A protein and the small-molecule ligand that binds it are described below.
Small molecule (SMILES): Nc1nc2c(ncn2[C@@H]2O[C@H](CO[P](=O)(O)O[P](=O)(O)NP(=O)(O)O)[C@@H](O)[C@H]2O)c(=O)[nH]1

Binding-site contacts:
Ligand atom C8 contacts residue GLY16 of chain 1.C at 3.6 Å.
Ligand atom PG contacts residue MG1 of chain 1.I at 3.7 Å.
Ligand atom O2' contacts residue PHE29 of chain 1.C at 3.2 Å.
Ligand atom N3B contacts residue GLY14 of chain 1.C at 3.1 Å (h-bond).
Ligand atom PB contacts residue LYS17 of chain 1.C at 3.5 Å.
Ligand atom N2 contacts residue ASP120 of chain 1.C at 2.9 Å (salt-bridge).
Ligand atom N7 contacts residue ALA147 of chain 1.C at 3.7 Å.
Ligand atom N2 contacts residue LEU121 of chain 1.C at 3.6 Å.
Ligand atom O3G contacts residue LYS17 of chain 1.C at 2.8 Å (salt-bridge).
Ligand atom C6 contacts residue ASP120 of chain 1.C at 3.6 Å.
Ligand atom O2' contacts residue VAL30 of chain 1.C at 3.5 Å.
Ligand atom O3A contacts residue GLY16 of chain 1.C at 3.2 Å (h-bond).
Ligand atom O1B contacts residue LYS17 of chain 1.C at 3.5 Å (salt-bridge).
Ligand atom O4' contacts residue LYS118 of chain 1.C at 3.1 Å (salt-bridge).
Ligand atom O2B contacts residue GLY16 of chain 1.C at 3.1 Å (h-bond).
Ligand atom O6 contacts residue LYS148 of chain 1.C at 3.6 Å (salt-bridge).
Ligand atom O6 contacts residue SER146 of chain 1.C at 3.4 Å.
Ligand atom O2A contacts residue ALA19 of chain 1.C at 2.8 Å (h-bond).
Ligand atom O6 contacts residue LYS118 of chain 1.C at 3.4 Å.
Ligand atom O2B contacts residue GLY14 of chain 1.C at 3.5 Å (h-bond).
Ligand atom O6 contacts residue ALA147 of chain 1.C at 2.9 Å (h-bond).
Ligand atom O1G contacts residue MG1 of chain 1.I at 2.4 Å.
Ligand atom O3G contacts residue GLY14 of chain 1.C at 3.7 Å.
Ligand atom C6 contacts residue LYS118 of chain 1.C at 3.6 Å.
Ligand atom O2A contacts residue GLY16 of chain 1.C at 3.6 Å.
Ligand atom O2A contacts residue SER18 of chain 1.C at 3.2 Å (h-bond).
Ligand atom O3G contacts residue ARG13 of chain 1.C at 3.3 Å.
Ligand atom N1 contacts residue LYS118 of chain 1.C at 3.7 Å.
Ligand atom O1B contacts residue SER18 of chain 1.C at 2.9 Å (h-bond).
Ligand atom O2B contacts residue LYS17 of chain 1.C at 2.9 Å (salt-bridge).
Ligand atom O3A contacts residue LYS17 of chain 1.C at 3.7 Å.
Ligand atom O6 contacts residue ASN117 of chain 1.C at 3.3 Å (h-bond).
Ligand atom C5' contacts residue GLY14 of chain 1.C at 3.6 Å.
Ligand atom C2 contacts residue ASP120 of chain 1.C at 3.7 Å.
Ligand atom N7 contacts residue ASN117 of chain 1.C at 3.1 Å (h-bond).
Ligand atom N1 contacts residue ASP120 of chain 1.C at 2.8 Å (salt-bridge).
Ligand atom O2B contacts residue VAL15 of chain 1.C at 3.3 Å (h-bond).
Ligand atom O6 contacts residue ASP120 of chain 1.C at 3.5 Å (salt-bridge).
Ligand atom C8 contacts residue ALA19 of chain 1.C at 3.6 Å (hydrophobic).
Ligand atom O1B contacts residue MG1 of chain 1.I at 2.6 Å.

Sequence of chain 1.C:
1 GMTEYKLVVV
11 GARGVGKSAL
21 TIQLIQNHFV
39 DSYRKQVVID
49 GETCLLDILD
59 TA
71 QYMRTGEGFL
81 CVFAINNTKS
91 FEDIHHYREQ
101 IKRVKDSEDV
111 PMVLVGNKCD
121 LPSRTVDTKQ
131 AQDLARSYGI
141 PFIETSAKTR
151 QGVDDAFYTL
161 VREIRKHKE